Sequence of chain 1.B:
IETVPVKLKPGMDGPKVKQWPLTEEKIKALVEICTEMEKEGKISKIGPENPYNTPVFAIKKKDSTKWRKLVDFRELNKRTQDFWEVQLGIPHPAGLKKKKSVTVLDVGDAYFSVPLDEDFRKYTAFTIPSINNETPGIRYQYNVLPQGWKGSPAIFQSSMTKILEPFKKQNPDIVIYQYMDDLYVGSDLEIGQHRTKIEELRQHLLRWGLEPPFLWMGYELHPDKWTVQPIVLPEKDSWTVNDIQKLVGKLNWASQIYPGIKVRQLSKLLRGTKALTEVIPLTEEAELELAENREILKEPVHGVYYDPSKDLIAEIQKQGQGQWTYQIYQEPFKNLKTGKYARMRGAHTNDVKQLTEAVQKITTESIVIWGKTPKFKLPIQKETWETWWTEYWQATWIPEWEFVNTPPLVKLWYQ

Sequence of chain 1.A:
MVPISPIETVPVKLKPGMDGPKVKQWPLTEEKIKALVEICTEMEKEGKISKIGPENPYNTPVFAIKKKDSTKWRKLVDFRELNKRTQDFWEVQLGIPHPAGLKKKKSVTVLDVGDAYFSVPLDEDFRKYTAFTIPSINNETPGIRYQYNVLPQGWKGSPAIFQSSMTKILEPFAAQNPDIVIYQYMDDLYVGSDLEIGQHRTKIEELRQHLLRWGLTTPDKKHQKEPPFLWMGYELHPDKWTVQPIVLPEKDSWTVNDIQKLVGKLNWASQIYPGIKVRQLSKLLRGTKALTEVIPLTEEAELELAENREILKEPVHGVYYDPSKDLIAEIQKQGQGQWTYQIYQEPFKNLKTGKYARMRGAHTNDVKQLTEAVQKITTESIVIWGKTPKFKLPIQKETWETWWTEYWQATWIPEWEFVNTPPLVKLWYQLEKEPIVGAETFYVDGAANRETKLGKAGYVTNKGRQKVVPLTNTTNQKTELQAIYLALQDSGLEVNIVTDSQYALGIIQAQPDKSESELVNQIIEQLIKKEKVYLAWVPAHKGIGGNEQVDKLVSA

Binding-site contacts:
Ligand atom N1 contacts residue ALA174 of chain 1.A at 3.6 Å.
Ligand atom C4 contacts residue PRO140 of chain 1.B at 4.2 Å (hydrophobic).
Ligand atom C3 contacts residue PRO140 of chain 1.B at 4.4 Å (hydrophobic).
Ligand atom C3 contacts residue ILE182 of chain 1.A at 3.6 Å (hydrophobic).
Ligand atom N2 contacts residue ALA174 of chain 1.A at 3.7 Å.
Ligand atom N2 contacts residue GLU171 of chain 1.A at 3.8 Å.
Ligand atom C4 contacts residue LEU170 of chain 1.A at 4.3 Å (hydrophobic).
Ligand atom C4 contacts residue ILE182 of chain 1.A at 4.5 Å (hydrophobic).
Ligand atom C4 contacts residue THR167 of chain 1.A at 4.3 Å.
Ligand atom I4 contacts residue LEU170 of chain 1.A at 4.1 Å.
Ligand atom N1 contacts residue GLU171 of chain 1.A at 3.1 Å (salt-bridge).
Ligand atom C5 contacts residue GLU171 of chain 1.A at 3.7 Å.
Ligand atom I4 contacts residue THR167 of chain 1.A at 3.1 Å.
Ligand atom C5 contacts residue LEU170 of chain 1.A at 3.6 Å (hydrophobic).
Ligand atom N2 contacts residue THR139 of chain 1.B at 4.4 Å.
Ligand atom C5 contacts residue THR167 of chain 1.A at 3.8 Å.
Ligand atom C3 contacts residue THR139 of chain 1.B at 4.3 Å.
Ligand atom N1 contacts residue LEU170 of chain 1.A at 4.1 Å.
Ligand atom I4 contacts residue PRO140 of chain 1.B at 4.1 Å.
Ligand atom N2 contacts residue ILE182 of chain 1.A at 4.5 Å.

The small molecule below binds the protein below.
Small molecule (SMILES): Ic1cn[nH]c1